A small-molecule ligand and the protein it binds are described below.
Small molecule (SMILES): CC(=O)Cn1nnc(-c2ccccc2)c1COC(=O)NCc1ccccc1

Binding-site contacts:
Ligand atom C02 contacts residue HIS70 of chain 1.A at 3.4 Å.
Ligand atom N06 contacts residue CYS168 of chain 1.A at 4.0 Å.
Ligand atom C23 contacts residue ILE238 of chain 1.A at 3.9 Å (hydrophobic).
Ligand atom C19 contacts residue ASP234 of chain 1.A at 3.5 Å.
Ligand atom C21 contacts residue ASP234 of chain 1.A at 4.2 Å.
Ligand atom C01 contacts residue HIS70 of chain 1.A at 3.7 Å.
Ligand atom C20 contacts residue ILE238 of chain 1.A at 3.8 Å (hydrophobic).
Ligand atom C27 contacts residue ILE238 of chain 1.A at 4.2 Å (hydrophobic).
Ligand atom C19 contacts residue TYR237 of chain 1.A at 4.3 Å (hydrophobic).
Ligand atom C08 contacts residue ILE238 of chain 1.A at 4.3 Å (hydrophobic).
Ligand atom N07 contacts residue ILE238 of chain 1.A at 3.9 Å.
Ligand atom C24 contacts residue LYS244 of chain 1.A at 4.3 Å.
Ligand atom C01 contacts residue VAL170 of chain 1.A at 4.1 Å (hydrophobic).
Ligand atom C24 contacts residue ILE238 of chain 1.A at 4.0 Å (hydrophobic).
Ligand atom N05 contacts residue CYS168 of chain 1.A at 4.4 Å.
Ligand atom C20 contacts residue ASP234 of chain 1.A at 3.3 Å.
Ligand atom C01 contacts residue CYS168 of chain 1.A at 1.6 Å (hydrophobic).
Ligand atom O03 contacts residue SER139 of chain 1.A at 3.6 Å.
Ligand atom N07 contacts residue VAL170 of chain 1.A at 3.8 Å.
Ligand atom C22 contacts residue ILE238 of chain 1.A at 4.2 Å (hydrophobic).
Ligand atom O03 contacts residue HIS70 of chain 1.A at 2.8 Å (h-bond).
Ligand atom C25 contacts residue ILE238 of chain 1.A at 4.4 Å (hydrophobic).
Ligand atom C04 contacts residue ASN69 of chain 1.A at 4.1 Å.
Ligand atom C04 contacts residue CYS168 of chain 1.A at 3.9 Å (hydrophobic).
Ligand atom C01 contacts residue SER139 of chain 1.A at 3.4 Å.
Ligand atom O03 contacts residue CYS168 of chain 1.A at 4.0 Å.
Ligand atom C04 contacts residue HIS70 of chain 1.A at 4.2 Å.
Ligand atom C02 contacts residue SER139 of chain 1.A at 4.0 Å.
Ligand atom C02 contacts residue CYS168 of chain 1.A at 3.1 Å (hydrophobic).
Ligand atom N06 contacts residue VAL170 of chain 1.A at 3.4 Å (h-bond).

Sequence of chain 1.A:
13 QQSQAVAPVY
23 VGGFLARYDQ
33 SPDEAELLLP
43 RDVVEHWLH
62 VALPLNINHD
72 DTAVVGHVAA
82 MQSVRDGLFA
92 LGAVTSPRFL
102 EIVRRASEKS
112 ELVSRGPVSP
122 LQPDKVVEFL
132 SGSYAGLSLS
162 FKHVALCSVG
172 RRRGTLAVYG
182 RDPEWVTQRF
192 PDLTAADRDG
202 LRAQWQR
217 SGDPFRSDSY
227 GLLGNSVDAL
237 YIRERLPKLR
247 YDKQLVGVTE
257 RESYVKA